This small molecule binds to this protein.
Small molecule (SMILES): CC(=O)NCCCC[C@H](NC(=O)CNC(=O)CNC(=O)[C@H](CCCCNC(C)=O)NC(=O)CNC(=O)[C@H](CCCN=C(N)N)NC(=O)CNC(=O)[C@@H](N)CO)C(=O)NCC=O

Sequence of chain 1.A:
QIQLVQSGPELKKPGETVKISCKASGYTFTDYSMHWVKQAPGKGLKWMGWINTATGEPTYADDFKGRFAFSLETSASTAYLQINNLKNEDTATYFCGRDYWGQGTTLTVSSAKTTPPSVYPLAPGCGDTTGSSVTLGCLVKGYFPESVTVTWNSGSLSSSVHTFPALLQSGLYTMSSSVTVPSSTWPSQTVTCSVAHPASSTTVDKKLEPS

Sequence of chain 1.B:
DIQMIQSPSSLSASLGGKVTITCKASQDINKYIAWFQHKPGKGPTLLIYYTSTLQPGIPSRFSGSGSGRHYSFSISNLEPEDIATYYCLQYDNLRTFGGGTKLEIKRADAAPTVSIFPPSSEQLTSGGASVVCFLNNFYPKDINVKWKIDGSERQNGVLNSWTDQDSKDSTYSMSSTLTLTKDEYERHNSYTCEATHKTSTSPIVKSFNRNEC

Binding-site contacts:
Ligand atom CB contacts residue ASP99 of chain 1.A at 3.2 Å.
Ligand atom N contacts residue ASP99 of chain 1.A at 3.0 Å (salt-bridge).
Ligand atom O contacts residue SER33 of chain 1.A at 2.6 Å (h-bond).
Ligand atom O contacts residue TYR49 of chain 1.B at 3.3 Å.
Ligand atom O contacts residue GLN55 of chain 1.B at 3.2 Å (h-bond).
Ligand atom CH3 contacts residue TYR100 of chain 1.A at 3.5 Å (hydrophobic).
Ligand atom CB contacts residue TYR91 of chain 1.B at 3.5 Å (hydrophobic).
Ligand atom CE contacts residue ARG98 of chain 1.A at 3.5 Å.
Ligand atom CA contacts residue ILE2 of chain 1.A at 3.6 Å (hydrophobic).
Ligand atom NZ contacts residue TYR27 of chain 1.A at 3.4 Å.
Ligand atom O contacts residue TRP50 of chain 1.A at 3.5 Å.
Ligand atom CA contacts residue TYR49 of chain 1.B at 3.5 Å (hydrophobic).
Ligand atom C contacts residue TYR49 of chain 1.B at 3.7 Å (hydrophobic).
Ligand atom C contacts residue ASP99 of chain 1.A at 3.1 Å.
Ligand atom O contacts residue ARG98 of chain 1.A at 3.2 Å (salt-bridge).
Ligand atom N contacts residue GLN55 of chain 1.B at 2.7 Å (h-bond).
Ligand atom CA contacts residue GLN55 of chain 1.B at 3.5 Å.
Ligand atom O contacts residue TYR100 of chain 1.A at 3.3 Å.
Ligand atom C contacts residue GLN55 of chain 1.B at 3.6 Å.
Ligand atom N contacts residue TYR49 of chain 1.B at 3.5 Å.
Ligand atom O contacts residue ARG95 of chain 1.B at 2.9 Å (salt-bridge).
Ligand atom C contacts residue ARG95 of chain 1.B at 3.6 Å.
Ligand atom O contacts residue ASP99 of chain 1.A at 3.5 Å (salt-bridge).
Ligand atom CH3 contacts residue TYR27 of chain 1.A at 3.5 Å (hydrophobic).
Ligand atom C contacts residue ARG98 of chain 1.A at 3.7 Å.
Ligand atom CH3 contacts residue ARG98 of chain 1.A at 3.7 Å.
Ligand atom CA contacts residue ASP99 of chain 1.A at 3.2 Å.
Ligand atom N contacts residue ASP99 of chain 1.A at 2.9 Å (salt-bridge).
Ligand atom C contacts residue SER33 of chain 1.A at 3.5 Å.
Ligand atom CH3 contacts residue TRP101 of chain 1.A at 3.7 Å (hydrophobic).
Ligand atom O contacts residue ARG95 of chain 1.B at 3.0 Å (salt-bridge).
Ligand atom OH contacts residue HIS35 of chain 1.A at 3.7 Å.
Ligand atom OH contacts residue ASP99 of chain 1.A at 2.8 Å (salt-bridge).
Ligand atom OH contacts residue ARG95 of chain 1.B at 2.8 Å (salt-bridge).
Ligand atom N contacts residue ARG98 of chain 1.A at 3.4 Å (salt-bridge).
Ligand atom CG contacts residue ILE2 of chain 1.A at 3.6 Å (hydrophobic).
Ligand atom CD contacts residue ILE2 of chain 1.A at 3.7 Å (hydrophobic).
Ligand atom NZ contacts residue ARG98 of chain 1.A at 2.9 Å (salt-bridge).
Ligand atom OH contacts residue TYR100 of chain 1.A at 3.0 Å (h-bond).
Ligand atom CH3 contacts residue HIS35 of chain 1.A at 3.6 Å.